Sequence of chain 1.M:
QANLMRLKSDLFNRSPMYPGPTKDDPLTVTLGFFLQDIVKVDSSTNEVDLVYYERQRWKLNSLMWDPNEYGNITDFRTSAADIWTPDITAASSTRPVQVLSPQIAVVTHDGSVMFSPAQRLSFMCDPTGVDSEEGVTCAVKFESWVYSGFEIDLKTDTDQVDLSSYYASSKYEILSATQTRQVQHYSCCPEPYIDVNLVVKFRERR

The small molecule below binds the protein below.
Small molecule (SMILES): O=C1C[C@@H]2OCC=C3CN4CC[C@]56c7ccccc7N1[C@H]5[C@H]2[C@H]3C[C@H]46

Binding-site contacts:
Ligand atom CAM contacts residue TYR205 of chain 1.L at 4.0 Å (hydrophobic).
Ligand atom CAQ contacts residue TYR212 of chain 1.L at 4.2 Å (hydrophobic).
Ligand atom CAU contacts residue TYR212 of chain 1.L at 3.7 Å (hydrophobic).
Ligand atom CAW contacts residue TRP164 of chain 1.L at 3.6 Å (hydrophobic).
Ligand atom CAS contacts residue TYR212 of chain 1.L at 4.1 Å (hydrophobic).
Ligand atom CAE contacts residue PHE53 of chain 1.M at 3.8 Å (hydrophobic).
Ligand atom CAA contacts residue TYR72 of chain 1.M at 3.7 Å (hydrophobic).
Ligand atom CAF contacts residue TYR72 of chain 1.M at 3.7 Å (hydrophobic).
Ligand atom CAI contacts residue SER184 of chain 1.M at 3.9 Å.
Ligand atom CAI contacts residue TYR72 of chain 1.M at 3.5 Å (hydrophobic).
Ligand atom CAQ contacts residue GLU162 of chain 1.L at 3.0 Å.
Ligand atom NAY contacts residue TRP164 of chain 1.L at 3.0 Å (h-bond).
Ligand atom CAD contacts residue SER135 of chain 1.M at 3.5 Å.
Ligand atom CAX contacts residue TRP164 of chain 1.L at 3.3 Å (hydrophobic).
Ligand atom CAS contacts residue TRP164 of chain 1.L at 3.7 Å (hydrophobic).
Ligand atom CAD contacts residue ARG74 of chain 1.M at 3.9 Å.
Ligand atom OAJ contacts residue TYR72 of chain 1.M at 3.9 Å.
Ligand atom CAS contacts residue SER163 of chain 1.L at 3.6 Å.
Ligand atom CAR contacts residue TYR212 of chain 1.L at 4.0 Å (hydrophobic).
Ligand atom CAR contacts residue GLU162 of chain 1.L at 3.7 Å.
Ligand atom CAE contacts residue ARG74 of chain 1.M at 4.0 Å.
Ligand atom CAL contacts residue SER184 of chain 1.M at 3.7 Å.
Ligand atom CAP contacts residue GLU162 of chain 1.L at 3.1 Å.
Ligand atom CAF contacts residue PHE53 of chain 1.M at 3.9 Å (hydrophobic).
Ligand atom CAC contacts residue SER135 of chain 1.M at 3.8 Å.
Ligand atom OAO contacts residue GLU162 of chain 1.L at 3.6 Å.
Ligand atom OAJ contacts residue SER184 of chain 1.M at 3.6 Å.
Ligand atom CAU contacts residue CYS208 of chain 1.L at 4.3 Å (hydrophobic).
Ligand atom CAK contacts residue TYR72 of chain 1.M at 4.3 Å (hydrophobic).
Ligand atom NAY contacts residue SER163 of chain 1.L at 4.3 Å.
Ligand atom OAJ contacts residue PHE53 of chain 1.M at 3.7 Å.
Ligand atom OAO contacts residue TYR205 of chain 1.L at 3.9 Å.
Ligand atom CAP contacts residue TYR205 of chain 1.L at 3.5 Å (hydrophobic).
Ligand atom CAL contacts residue TYR205 of chain 1.L at 4.3 Å (hydrophobic).
Ligand atom NAH contacts residue TYR72 of chain 1.M at 3.5 Å.
Ligand atom CAT contacts residue TYR212 of chain 1.L at 4.0 Å (hydrophobic).
Ligand atom CAS contacts residue GLU162 of chain 1.L at 4.0 Å.
Ligand atom CAX contacts residue GLU162 of chain 1.L at 3.9 Å.
Ligand atom CAV contacts residue TRP164 of chain 1.L at 3.9 Å (hydrophobic).
Ligand atom CAL contacts residue TYR72 of chain 1.M at 4.0 Å (hydrophobic).

Sequence of chain 1.L:
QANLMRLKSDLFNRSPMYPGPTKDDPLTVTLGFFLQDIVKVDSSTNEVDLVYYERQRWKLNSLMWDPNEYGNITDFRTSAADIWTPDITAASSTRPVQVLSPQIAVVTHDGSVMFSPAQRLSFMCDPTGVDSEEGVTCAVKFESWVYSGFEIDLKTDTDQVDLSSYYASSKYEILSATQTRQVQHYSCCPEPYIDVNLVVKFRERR